The small molecule below binds the protein below.
Small molecule (SMILES): CC[C@@]1(NC(=O)CN)CCCCCCCC[C@@](C)(C(=O)N[C@@H](CC(C)C)C(=O)N[C@@H](CC(=O)O)C(=O)N[C@H](C=O)CC(C)C)NC(=O)[C@H](CC(=O)O)NC(=O)[C@H](CC(C)C)NC1=O

Sequence of chain 1.A:
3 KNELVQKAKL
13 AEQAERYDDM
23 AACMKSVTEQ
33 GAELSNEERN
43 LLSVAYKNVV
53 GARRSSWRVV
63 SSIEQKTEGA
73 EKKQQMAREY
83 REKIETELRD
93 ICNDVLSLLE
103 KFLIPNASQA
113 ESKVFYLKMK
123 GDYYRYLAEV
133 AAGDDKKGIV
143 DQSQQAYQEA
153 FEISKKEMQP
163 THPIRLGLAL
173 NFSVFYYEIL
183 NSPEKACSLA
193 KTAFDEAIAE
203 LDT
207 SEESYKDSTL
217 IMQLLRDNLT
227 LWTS

Binding-site contacts:
Ligand atom CD contacts residue ASP213 of chain 1.A at 3.5 Å.
Ligand atom CD2 contacts residue ILE217 of chain 1.A at 3.8 Å (hydrophobic).
Ligand atom CB1 contacts residue ASN42 of chain 1.A at 3.4 Å.
Ligand atom CB2 contacts residue LEU216 of chain 1.A at 3.6 Å (hydrophobic).
Ligand atom CD1 contacts residue LEU172 of chain 1.A at 3.9 Å (hydrophobic).
Ligand atom CB contacts residue ASP213 of chain 1.A at 3.1 Å.
Ligand atom CG contacts residue TYR128 of chain 1.A at 3.0 Å (hydrophobic).
Ligand atom CG contacts residue LYS49 of chain 1.A at 3.6 Å.
Ligand atom CH contacts residue ASN42 of chain 1.A at 3.1 Å.
Ligand atom CD2 contacts residue PRO165 of chain 1.A at 3.2 Å (hydrophobic).
Ligand atom C contacts residue LYS120 of chain 1.A at 3.6 Å.
Ligand atom CB contacts residue LYS49 of chain 1.A at 3.5 Å.
Ligand atom CD1 contacts residue LEU220 of chain 1.A at 3.9 Å (hydrophobic).
Ligand atom O contacts residue PHE117 of chain 1.A at 3.1 Å.
Ligand atom CE contacts residue ASP213 of chain 1.A at 3.7 Å.
Ligand atom CD contacts residue PRO165 of chain 1.A at 4.0 Å (hydrophobic).
Ligand atom CB2 contacts residue ASP213 of chain 1.A at 3.8 Å.
Ligand atom CG2 contacts residue ASP213 of chain 1.A at 3.4 Å.
Ligand atom OD2 contacts residue LYS49 of chain 1.A at 2.9 Å (salt-bridge).
Ligand atom O contacts residue SER45 of chain 1.A at 3.0 Å (h-bond).
Ligand atom CB contacts residue LEU172 of chain 1.A at 3.8 Å (hydrophobic).
Ligand atom CD2 contacts residue GLY169 of chain 1.A at 3.4 Å.
Ligand atom OD2 contacts residue TYR125 of chain 1.A at 3.9 Å.
Ligand atom CA contacts residue LYS49 of chain 1.A at 3.7 Å.
Ligand atom O contacts residue LYS49 of chain 1.A at 3.3 Å.
Ligand atom C2 contacts residue ASN42 of chain 1.A at 3.6 Å.
Ligand atom O contacts residue ASP124 of chain 1.A at 3.9 Å.
Ligand atom O contacts residue ASP124 of chain 1.A at 3.9 Å.
Ligand atom OD1 contacts residue TYR128 of chain 1.A at 3.0 Å (h-bond).
Ligand atom CD1 contacts residue ILE217 of chain 1.A at 3.9 Å (hydrophobic).
Ligand atom O contacts residue LYS120 of chain 1.A at 2.7 Å.
Ligand atom O contacts residue TYR128 of chain 1.A at 3.9 Å.
Ligand atom CB1 contacts residue VAL46 of chain 1.A at 3.3 Å (hydrophobic).
Ligand atom CB1 contacts residue SER45 of chain 1.A at 3.1 Å.
Ligand atom CG2 contacts residue LEU216 of chain 1.A at 3.5 Å (hydrophobic).
Ligand atom C contacts residue SER45 of chain 1.A at 3.8 Å.
Ligand atom CD1 contacts residue PHE117 of chain 1.A at 3.8 Å (hydrophobic).
Ligand atom OD2 contacts residue TYR128 of chain 1.A at 2.5 Å (h-bond).
Ligand atom CG contacts residue ASP213 of chain 1.A at 3.8 Å.
Ligand atom OD1 contacts residue LYS49 of chain 1.A at 3.6 Å.